Binding-site contacts:
Ligand atom C21 contacts residue SER205 of chain 1.A at 3.2 Å.
Ligand atom F28 contacts residue DMS1 of chain 1.B at 3.5 Å.
Ligand atom C14 contacts residue GLY206 of chain 1.A at 3.9 Å.
Ligand atom C9 contacts residue ALA253 of chain 1.A at 3.8 Å (hydrophobic).
Ligand atom C14 contacts residue ARG112 of chain 1.A at 3.8 Å.
Ligand atom C7 contacts residue TYR31 of chain 1.A at 3.7 Å (hydrophobic).
Ligand atom N18 contacts residue ARG112 of chain 1.A at 3.5 Å.
Ligand atom O23 contacts residue SER205 of chain 1.A at 2.5 Å (h-bond).
Ligand atom C11 contacts residue ALA253 of chain 1.A at 3.5 Å (hydrophobic).
Ligand atom F27 contacts residue ALA253 of chain 1.A at 3.5 Å.
Ligand atom C6 contacts residue TYR31 of chain 1.A at 3.8 Å (hydrophobic).
Ligand atom O23 contacts residue PHE175 of chain 1.A at 3.7 Å.
Ligand atom N17 contacts residue ARG112 of chain 1.A at 3.8 Å.
Ligand atom C7 contacts residue SER60 of chain 1.A at 3.8 Å.
Ligand atom F26 contacts residue SER252 of chain 1.A at 3.9 Å.
Ligand atom F26 contacts residue SER205 of chain 1.A at 3.9 Å.
Ligand atom F26 contacts residue DMS1 of chain 1.B at 3.4 Å.
Ligand atom C6 contacts residue SER299 of chain 1.A at 3.5 Å.
Ligand atom N16 contacts residue ARG112 of chain 1.A at 3.6 Å.
Ligand atom C3 contacts residue DMS1 of chain 1.B at 3.6 Å.
Ligand atom O23 contacts residue ARG180 of chain 1.A at 2.9 Å (salt-bridge).
Ligand atom F27 contacts residue SER252 of chain 1.A at 3.7 Å.
Ligand atom F26 contacts residue TYR222 of chain 1.A at 3.5 Å.
Ligand atom O22 contacts residue DMS1 of chain 1.B at 3.5 Å.
Ligand atom C5 contacts residue SER299 of chain 1.A at 3.6 Å.
Ligand atom O22 contacts residue ARG180 of chain 1.A at 3.0 Å (salt-bridge).
Ligand atom C13 contacts residue ARG112 of chain 1.A at 4.0 Å.
Ligand atom O4 contacts residue SER299 of chain 1.A at 3.9 Å.
Ligand atom N18 contacts residue GLY159 of chain 1.A at 3.4 Å.
Ligand atom C12 contacts residue GLY300 of chain 1.A at 3.8 Å.
Ligand atom C21 contacts residue ARG180 of chain 1.A at 3.6 Å.
Ligand atom O22 contacts residue TYR222 of chain 1.A at 3.8 Å.
Ligand atom C1 contacts residue TYR269 of chain 1.A at 3.4 Å (hydrophobic).
Ligand atom C12 contacts residue ALA253 of chain 1.A at 3.6 Å (hydrophobic).
Ligand atom C19 contacts residue GLY159 of chain 1.A at 4.0 Å.
Ligand atom C15 contacts residue ARG112 of chain 1.A at 3.6 Å.
Ligand atom C19 contacts residue SER205 of chain 1.A at 3.2 Å.
Ligand atom C14 contacts residue GLY159 of chain 1.A at 3.9 Å.
Ligand atom C20 contacts residue SER205 of chain 1.A at 3.3 Å.
Ligand atom C10 contacts residue ALA253 of chain 1.A at 3.8 Å (hydrophobic).

Sequence of chain 1.A:
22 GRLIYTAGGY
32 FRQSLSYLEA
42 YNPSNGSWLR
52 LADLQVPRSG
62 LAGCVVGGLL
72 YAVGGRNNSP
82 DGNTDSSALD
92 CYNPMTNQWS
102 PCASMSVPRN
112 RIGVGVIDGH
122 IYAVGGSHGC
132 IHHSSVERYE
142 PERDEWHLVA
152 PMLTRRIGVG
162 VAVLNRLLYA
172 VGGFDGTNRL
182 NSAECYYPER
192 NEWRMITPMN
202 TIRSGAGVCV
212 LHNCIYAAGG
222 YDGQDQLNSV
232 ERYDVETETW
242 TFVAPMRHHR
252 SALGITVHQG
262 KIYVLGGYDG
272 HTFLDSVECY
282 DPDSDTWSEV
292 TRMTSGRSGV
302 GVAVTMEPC

This small molecule binds to this protein.
Small molecule (SMILES): CC(C)Oc1cccc(-c2cccc(-n3ncc(C(=O)O)c3C(F)(F)F)n2)c1